A protein and the small-molecule ligand that binds it are described below.
Small molecule (SMILES): Nc1ncnc2c1ncn2[C@@H]1O[C@H](CO[P](=O)(O)O[P](=O)(O)NP(=O)(O)O)[C@@H](O)[C@H]1O

Sequence of chain 1.B:
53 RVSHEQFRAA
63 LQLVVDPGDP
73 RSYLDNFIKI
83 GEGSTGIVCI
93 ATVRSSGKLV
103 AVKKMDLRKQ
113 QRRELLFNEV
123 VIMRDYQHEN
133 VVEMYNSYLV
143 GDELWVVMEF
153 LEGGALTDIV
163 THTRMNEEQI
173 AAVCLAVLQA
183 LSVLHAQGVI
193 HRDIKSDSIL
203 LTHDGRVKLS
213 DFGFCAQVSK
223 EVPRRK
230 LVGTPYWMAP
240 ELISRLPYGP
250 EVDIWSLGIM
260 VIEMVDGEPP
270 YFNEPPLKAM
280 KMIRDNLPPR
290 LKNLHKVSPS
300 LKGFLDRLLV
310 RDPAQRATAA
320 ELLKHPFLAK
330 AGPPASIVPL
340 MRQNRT

Binding-site contacts:
Ligand atom N7 contacts residue LEU202 of chain 1.B at 3.6 Å.
Ligand atom O2G contacts residue GLU121 of chain 1.B at 3.0 Å (salt-bridge).
Ligand atom N3B contacts residue ASP213 of chain 1.B at 3.4 Å.
Ligand atom O3A contacts residue GLY85 of chain 1.B at 3.2 Å.
Ligand atom O2G contacts residue LYS105 of chain 1.B at 3.5 Å (salt-bridge).
Ligand atom O2B contacts residue MG1 of chain 1.E at 2.5 Å.
Ligand atom C5' contacts residue GLY85 of chain 1.B at 3.5 Å.
Ligand atom O2A contacts residue LYS105 of chain 1.B at 3.2 Å.
Ligand atom N6 contacts residue GLU151 of chain 1.B at 2.9 Å (salt-bridge).
Ligand atom PB contacts residue GLY85 of chain 1.B at 3.6 Å.
Ligand atom PB contacts residue SER86 of chain 1.B at 3.5 Å.
Ligand atom N1 contacts residue LEU153 of chain 1.B at 3.0 Å (h-bond).
Ligand atom O1A contacts residue ASP213 of chain 1.B at 3.6 Å.
Ligand atom O4' contacts residue VAL90 of chain 1.B at 3.6 Å.
Ligand atom PA contacts residue MG1 of chain 1.E at 3.2 Å.
Ligand atom O2A contacts residue ASP213 of chain 1.B at 2.9 Å (salt-bridge).
Ligand atom O2' contacts residue LEU202 of chain 1.B at 3.4 Å.
Ligand atom O3G contacts residue ASP195 of chain 1.B at 3.3 Å (salt-bridge).
Ligand atom O2B contacts residue SER86 of chain 1.B at 3.3 Å (h-bond).
Ligand atom PB contacts residue MG1 of chain 1.E at 3.5 Å.
Ligand atom N3B contacts residue LYS105 of chain 1.B at 3.5 Å (salt-bridge).
Ligand atom O1G contacts residue SER86 of chain 1.B at 3.3 Å (h-bond).
Ligand atom O1B contacts residue GLY85 of chain 1.B at 3.6 Å.
Ligand atom O3A contacts residue MG1 of chain 1.E at 3.5 Å.
Ligand atom O2B contacts residue GLY85 of chain 1.B at 3.4 Å.
Ligand atom O1B contacts residue SER86 of chain 1.B at 2.9 Å (h-bond).
Ligand atom C5 contacts residue LEU202 of chain 1.B at 3.5 Å (hydrophobic).
Ligand atom N7 contacts residue MET150 of chain 1.B at 3.5 Å.
Ligand atom O1B contacts residue LYS105 of chain 1.B at 3.6 Å.
Ligand atom O1G contacts residue PHE216 of chain 1.B at 3.2 Å.
Ligand atom O3G contacts residue ASP213 of chain 1.B at 3.2 Å.
Ligand atom O1G contacts residue THR87 of chain 1.B at 3.2 Å.
Ligand atom O1B contacts residue THR87 of chain 1.B at 2.5 Å (h-bond).
Ligand atom O5' contacts residue VAL90 of chain 1.B at 3.4 Å.
Ligand atom O3G contacts residue PHE216 of chain 1.B at 3.2 Å.
Ligand atom O2G contacts residue GLY215 of chain 1.B at 3.2 Å (h-bond).
Ligand atom C2 contacts residue LEU153 of chain 1.B at 3.7 Å (hydrophobic).
Ligand atom C5' contacts residue GLU84 of chain 1.B at 3.4 Å.
Ligand atom O1A contacts residue MG1 of chain 1.E at 1.8 Å.
Ligand atom O3A contacts residue LYS105 of chain 1.B at 3.6 Å.